Sequence of chain 5.A:
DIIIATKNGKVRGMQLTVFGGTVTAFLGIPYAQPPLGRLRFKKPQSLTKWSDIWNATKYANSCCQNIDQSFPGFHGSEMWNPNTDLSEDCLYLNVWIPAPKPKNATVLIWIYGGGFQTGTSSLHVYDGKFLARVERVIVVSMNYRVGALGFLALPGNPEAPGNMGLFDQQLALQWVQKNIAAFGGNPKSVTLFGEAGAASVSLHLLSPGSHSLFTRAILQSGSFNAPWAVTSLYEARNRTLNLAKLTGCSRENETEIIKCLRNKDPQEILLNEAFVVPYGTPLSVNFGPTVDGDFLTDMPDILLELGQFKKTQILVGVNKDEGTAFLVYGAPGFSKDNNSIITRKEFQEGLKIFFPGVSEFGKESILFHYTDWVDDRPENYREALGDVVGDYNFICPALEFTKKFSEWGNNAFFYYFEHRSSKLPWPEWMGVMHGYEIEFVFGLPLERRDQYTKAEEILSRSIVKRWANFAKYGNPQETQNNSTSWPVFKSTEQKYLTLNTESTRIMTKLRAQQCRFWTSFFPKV

A protein and the small-molecule ligand that binds it are described below.
Small molecule (SMILES): C[C@@H]1O[C@@H](O)[C@@H](O)[C@H](O)[C@@H]1O

Binding-site contacts:
Ligand atom O3 contacts residue LYS190 of chain 5.A at 3.9 Å.
Ligand atom C3 contacts residue NAG1 of chain 5.L at 3.8 Å.
Ligand atom C2 contacts residue NAG1 of chain 5.L at 3.4 Å.
Ligand atom C5 contacts residue NAG1 of chain 5.L at 2.9 Å.
Ligand atom O2 contacts residue NAG1 of chain 5.L at 3.8 Å.
Ligand atom C2 contacts residue ASN188 of chain 5.A at 4.2 Å.
Ligand atom C6 contacts residue NAG1 of chain 5.L at 4.0 Å.
Ligand atom O2 contacts residue SER191 of chain 5.A at 4.2 Å.
Ligand atom O3 contacts residue LYS476 of chain 5.A at 4.0 Å.
Ligand atom C3 contacts residue ASN188 of chain 5.A at 4.1 Å.
Ligand atom C3 contacts residue LYS190 of chain 5.A at 3.5 Å.
Ligand atom O5 contacts residue NAG1 of chain 5.L at 2.7 Å (h-bond).
Ligand atom O2 contacts residue ASN188 of chain 5.A at 3.5 Å (h-bond).
Ligand atom O3 contacts residue ARG219 of chain 5.A at 3.8 Å.
Ligand atom C5 contacts residue LYS190 of chain 5.A at 4.0 Å.
Ligand atom C1 contacts residue NAG1 of chain 5.L at 2.3 Å.
Ligand atom C4 contacts residue LYS190 of chain 5.A at 3.2 Å.
Ligand atom O3 contacts residue SER191 of chain 5.A at 3.1 Å (h-bond).
Ligand atom O4 contacts residue LYS190 of chain 5.A at 4.3 Å.
Ligand atom C3 contacts residue SER191 of chain 5.A at 3.6 Å.
Ligand atom C4 contacts residue NAG1 of chain 5.L at 3.9 Å.
Ligand atom C1 contacts residue ASN188 of chain 5.A at 4.2 Å.